Sequence of chain 1.D:
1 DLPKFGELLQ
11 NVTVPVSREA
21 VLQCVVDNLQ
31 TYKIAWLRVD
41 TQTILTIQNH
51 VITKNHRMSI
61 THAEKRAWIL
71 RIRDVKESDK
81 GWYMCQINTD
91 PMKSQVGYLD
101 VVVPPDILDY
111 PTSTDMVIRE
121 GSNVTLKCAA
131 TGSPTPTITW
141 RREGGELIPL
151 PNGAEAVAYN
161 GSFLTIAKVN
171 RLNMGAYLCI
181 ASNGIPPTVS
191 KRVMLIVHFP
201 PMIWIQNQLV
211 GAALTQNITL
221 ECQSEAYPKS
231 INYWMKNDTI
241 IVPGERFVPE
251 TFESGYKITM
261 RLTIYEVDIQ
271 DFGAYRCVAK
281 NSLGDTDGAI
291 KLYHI

Binding-site contacts:
Ligand atom C1 contacts residue ASN160 of chain 1.D at 1.4 Å.
Ligand atom C8 contacts residue ALA158 of chain 1.D at 4.0 Å (hydrophobic).
Ligand atom C7 contacts residue ASN160 of chain 1.D at 3.2 Å.
Ligand atom C8 contacts residue ASN160 of chain 1.D at 4.4 Å.
Ligand atom N2 contacts residue ASN160 of chain 1.D at 2.9 Å (h-bond).
Ligand atom O5 contacts residue ASN160 of chain 1.D at 2.4 Å (h-bond).
Ligand atom C3 contacts residue ASN160 of chain 1.D at 3.8 Å.
Ligand atom C6 contacts residue THR137 of chain 1.D at 4.2 Å.
Ligand atom O5 contacts residue THR137 of chain 1.D at 4.1 Å.
Ligand atom O7 contacts residue ASN160 of chain 1.D at 3.0 Å (h-bond).
Ligand atom C8 contacts residue TYR159 of chain 1.D at 4.3 Å (hydrophobic).
Ligand atom C2 contacts residue ASN160 of chain 1.D at 2.5 Å.
Ligand atom C5 contacts residue ASN160 of chain 1.D at 3.7 Å.
Ligand atom C4 contacts residue ASN160 of chain 1.D at 4.2 Å.
Ligand atom C1 contacts residue THR139 of chain 1.D at 4.2 Å.

A protein and the small-molecule ligand that binds it are described below.
Small molecule (SMILES): CC(=O)N[C@H]1[C@H](O[C@H]2[C@H](O)[C@@H](NC(C)=O)CO[C@@H]2CO[C@@H]2O[C@@H](C)[C@@H](O)[C@@H](O)[C@@H]2O)O[C@H](CO)[C@@H](O)[C@@H]1O